Binding-site contacts:
Ligand atom O6 contacts residue ALA281 of chain 1.B at 4.2 Å.
Ligand atom C8 contacts residue ILE310 of chain 1.B at 4.5 Å (hydrophobic).
Ligand atom N2 contacts residue ASN283 of chain 1.B at 2.9 Å (h-bond).
Ligand atom O7 contacts residue THR312 of chain 1.B at 3.9 Å.
Ligand atom C4 contacts residue ASN283 of chain 1.B at 4.2 Å.
Ligand atom C7 contacts residue ASN283 of chain 1.B at 3.9 Å.
Ligand atom O5 contacts residue ALA281 of chain 1.B at 4.5 Å.
Ligand atom C2 contacts residue ASN283 of chain 1.B at 2.4 Å.
Ligand atom C1 contacts residue ASN283 of chain 1.B at 1.4 Å.
Ligand atom O6 contacts residue ARG558 of chain 1.B at 4.3 Å.
Ligand atom C7 contacts residue SER311 of chain 1.B at 3.9 Å.
Ligand atom C3 contacts residue ASN283 of chain 1.B at 3.8 Å.
Ligand atom C8 contacts residue SER311 of chain 1.B at 4.3 Å.
Ligand atom N2 contacts residue SER311 of chain 1.B at 4.4 Å.
Ligand atom O6 contacts residue ASP640 of chain 1.B at 4.3 Å.
Ligand atom O5 contacts residue ASN283 of chain 1.B at 2.4 Å (h-bond).
Ligand atom O7 contacts residue ASN283 of chain 1.B at 4.2 Å.
Ligand atom C5 contacts residue ASN283 of chain 1.B at 3.7 Å.
Ligand atom O7 contacts residue SER311 of chain 1.B at 3.8 Å.
Ligand atom C8 contacts residue THR312 of chain 1.B at 4.4 Å.

A small-molecule ligand and the protein it binds are described below.
Small molecule (SMILES): CC(=O)N[C@@H]1[C@@H](O)[C@H](O)[C@@H](CO)O[C@H]1O

Sequence of chain 1.B:
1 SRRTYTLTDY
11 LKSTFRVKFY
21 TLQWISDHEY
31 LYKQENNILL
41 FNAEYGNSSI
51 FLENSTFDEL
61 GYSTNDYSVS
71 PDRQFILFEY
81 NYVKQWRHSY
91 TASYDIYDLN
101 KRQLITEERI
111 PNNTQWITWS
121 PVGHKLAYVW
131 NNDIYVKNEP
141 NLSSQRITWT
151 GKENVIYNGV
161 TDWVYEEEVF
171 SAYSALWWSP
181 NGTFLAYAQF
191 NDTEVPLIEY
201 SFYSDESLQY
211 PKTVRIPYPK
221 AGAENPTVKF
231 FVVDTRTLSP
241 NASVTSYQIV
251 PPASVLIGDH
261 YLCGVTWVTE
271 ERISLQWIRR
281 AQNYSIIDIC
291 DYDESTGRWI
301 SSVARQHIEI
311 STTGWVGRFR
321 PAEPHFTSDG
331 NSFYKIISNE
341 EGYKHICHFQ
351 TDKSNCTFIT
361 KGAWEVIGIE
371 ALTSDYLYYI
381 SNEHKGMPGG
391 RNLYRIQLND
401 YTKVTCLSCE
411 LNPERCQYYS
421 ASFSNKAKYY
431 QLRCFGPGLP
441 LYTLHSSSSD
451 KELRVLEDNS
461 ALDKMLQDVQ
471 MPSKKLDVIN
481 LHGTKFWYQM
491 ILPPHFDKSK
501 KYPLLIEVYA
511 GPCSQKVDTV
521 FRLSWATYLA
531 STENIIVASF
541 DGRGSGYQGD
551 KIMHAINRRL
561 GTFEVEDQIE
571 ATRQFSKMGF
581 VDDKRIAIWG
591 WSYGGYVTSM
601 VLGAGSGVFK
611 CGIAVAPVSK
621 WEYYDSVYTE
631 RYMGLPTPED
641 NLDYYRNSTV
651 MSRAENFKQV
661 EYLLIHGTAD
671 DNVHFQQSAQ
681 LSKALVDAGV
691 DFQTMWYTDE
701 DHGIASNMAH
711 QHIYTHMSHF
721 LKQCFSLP